Binding-site contacts:
Ligand atom N contacts residue TYR171 of chain 1.D at 3.2 Å (h-bond).
Ligand atom O contacts residue TYR7 of chain 1.D at 3.1 Å.
Ligand atom C contacts residue TYR159 of chain 1.D at 3.0 Å (hydrophobic).
Ligand atom CG contacts residue PHE99 of chain 1.D at 3.4 Å (hydrophobic).
Ligand atom OXT contacts residue TYR84 of chain 1.D at 3.5 Å (h-bond).
Ligand atom CZ contacts residue HIS70 of chain 1.D at 3.3 Å.
Ligand atom O contacts residue GLN156 of chain 1.D at 2.9 Å (h-bond).
Ligand atom O contacts residue LYS66 of chain 1.D at 3.2 Å.
Ligand atom N contacts residue GLU63 of chain 1.D at 3.2 Å (salt-bridge).
Ligand atom N contacts residue ASN77 of chain 1.D at 2.7 Å (h-bond).
Ligand atom CD1 contacts residue TYR7 of chain 1.D at 3.4 Å (hydrophobic).
Ligand atom CE3 contacts residue TYR123 of chain 1.D at 3.4 Å (hydrophobic).
Ligand atom OG1 contacts residue HIS70 of chain 1.D at 3.4 Å.
Ligand atom CE2 contacts residue GLN156 of chain 1.D at 3.2 Å.
Ligand atom O contacts residue TYR159 of chain 1.D at 2.4 Å (h-bond).
Ligand atom CD contacts residue GLU63 of chain 1.D at 3.3 Å.
Ligand atom N contacts residue TYR159 of chain 1.D at 3.5 Å (h-bond).
Ligand atom OH contacts residue HIS70 of chain 1.D at 2.4 Å (h-bond).
Ligand atom OXT contacts residue LYS146 of chain 1.D at 2.6 Å (salt-bridge).
Ligand atom CB contacts residue TYR159 of chain 1.D at 3.2 Å (hydrophobic).
Ligand atom CE2 contacts residue HIS70 of chain 1.D at 3.3 Å.
Ligand atom CZ2 contacts residue TYR123 of chain 1.D at 3.5 Å (hydrophobic).
Ligand atom CA contacts residue GLU63 of chain 1.D at 3.5 Å.
Ligand atom CD2 contacts residue TYR123 of chain 1.D at 3.4 Å (hydrophobic).
Ligand atom C contacts residue ASN77 of chain 1.D at 3.5 Å.
Ligand atom CB contacts residue ASN77 of chain 1.D at 3.5 Å.
Ligand atom OH contacts residue PHE22 of chain 1.D at 3.5 Å.
Ligand atom CG2 contacts residue HIS70 of chain 1.D at 3.4 Å.
Ligand atom CZ2 contacts residue LEU95 of chain 1.D at 3.4 Å (hydrophobic).
Ligand atom O contacts residue THR73 of chain 1.D at 3.3 Å.
Ligand atom O contacts residue TYR159 of chain 1.D at 3.2 Å (h-bond).
Ligand atom CA contacts residue ASN77 of chain 1.D at 3.3 Å.
Ligand atom O contacts residue TYR84 of chain 1.D at 2.9 Å (h-bond).
Ligand atom O contacts residue TRP147 of chain 1.D at 2.8 Å (h-bond).
Ligand atom C contacts residue TYR7 of chain 1.D at 3.4 Å (hydrophobic).
Ligand atom O contacts residue THR143 of chain 1.D at 2.8 Å (h-bond).
Ligand atom N contacts residue TYR7 of chain 1.D at 3.0 Å (h-bond).
Ligand atom CD2 contacts residue GLN156 of chain 1.D at 3.5 Å.
Ligand atom C contacts residue TYR159 of chain 1.D at 3.2 Å (hydrophobic).
Ligand atom CA contacts residue TYR7 of chain 1.D at 3.5 Å (hydrophobic).

Sequence of chain 1.H:
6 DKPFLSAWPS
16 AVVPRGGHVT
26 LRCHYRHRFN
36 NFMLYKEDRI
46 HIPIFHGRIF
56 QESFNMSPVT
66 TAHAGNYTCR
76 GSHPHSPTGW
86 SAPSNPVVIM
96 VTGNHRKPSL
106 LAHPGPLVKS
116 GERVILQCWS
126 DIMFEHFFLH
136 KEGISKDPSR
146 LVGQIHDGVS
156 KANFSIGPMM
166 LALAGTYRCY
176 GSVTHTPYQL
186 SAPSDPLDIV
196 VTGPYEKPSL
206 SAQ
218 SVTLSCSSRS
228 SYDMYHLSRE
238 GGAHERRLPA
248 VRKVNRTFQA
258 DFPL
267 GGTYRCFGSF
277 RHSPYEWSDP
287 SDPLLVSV

Sequence of chain 1.D:
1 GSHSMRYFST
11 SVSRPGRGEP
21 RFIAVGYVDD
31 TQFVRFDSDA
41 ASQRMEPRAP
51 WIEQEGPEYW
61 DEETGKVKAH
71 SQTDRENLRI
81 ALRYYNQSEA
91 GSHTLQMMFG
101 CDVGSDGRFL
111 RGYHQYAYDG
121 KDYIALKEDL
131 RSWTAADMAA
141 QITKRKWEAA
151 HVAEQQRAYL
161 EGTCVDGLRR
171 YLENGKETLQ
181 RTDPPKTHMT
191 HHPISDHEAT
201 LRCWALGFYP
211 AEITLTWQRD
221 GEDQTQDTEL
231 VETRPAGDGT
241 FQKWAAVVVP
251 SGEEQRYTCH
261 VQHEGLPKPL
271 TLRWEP

The protein below binds the small molecule below.
Small molecule (SMILES): CC(C)C[C@H](NC(=O)[C@@H]1CCCN1C(=O)[C@H](Cc1ccc(O)cc1)NC(=O)[C@@H](N)CCCN=C(N)N)C(=O)N[C@H](C(=O)N[C@@H](Cc1ccccc1)C(=O)NCC(=O)N[C@@H](CC1=CN=C2C=CC=CC12)C(=O)O)[C@@H](C)O